Sequence of chain 46.E:
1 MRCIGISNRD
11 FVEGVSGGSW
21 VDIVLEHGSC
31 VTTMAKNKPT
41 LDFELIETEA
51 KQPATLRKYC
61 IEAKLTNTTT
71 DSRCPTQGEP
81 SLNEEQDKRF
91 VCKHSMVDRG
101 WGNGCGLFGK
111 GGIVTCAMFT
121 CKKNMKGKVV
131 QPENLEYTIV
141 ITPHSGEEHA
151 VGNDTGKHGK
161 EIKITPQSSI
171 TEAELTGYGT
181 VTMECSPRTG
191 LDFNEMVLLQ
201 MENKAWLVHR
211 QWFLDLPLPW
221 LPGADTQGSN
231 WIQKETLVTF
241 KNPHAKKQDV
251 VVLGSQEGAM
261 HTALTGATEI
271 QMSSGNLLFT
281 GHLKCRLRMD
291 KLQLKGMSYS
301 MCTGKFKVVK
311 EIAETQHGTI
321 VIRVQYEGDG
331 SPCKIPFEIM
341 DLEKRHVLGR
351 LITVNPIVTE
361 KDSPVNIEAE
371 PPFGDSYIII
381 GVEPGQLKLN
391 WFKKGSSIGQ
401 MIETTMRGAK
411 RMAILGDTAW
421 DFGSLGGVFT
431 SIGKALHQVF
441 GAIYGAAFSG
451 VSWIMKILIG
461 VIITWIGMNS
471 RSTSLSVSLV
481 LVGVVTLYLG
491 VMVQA

Binding-site contacts:
Ligand atom O4 contacts residue ASP66 of chain 46.G at 4.2 Å.
Ligand atom C4 contacts residue ASP66 of chain 46.G at 3.8 Å.
Ligand atom C6 contacts residue GLN65 of chain 46.G at 4.1 Å.
Ligand atom C6 contacts residue TYR60 of chain 46.G at 3.8 Å (hydrophobic).
Ligand atom C2 contacts residue GLN65 of chain 46.G at 3.4 Å.
Ligand atom C8 contacts residue ASN67 of chain 46.E at 3.6 Å.
Ligand atom O5 contacts residue TYR60 of chain 46.G at 3.5 Å.
Ligand atom O3 contacts residue ASP66 of chain 46.G at 3.8 Å.
Ligand atom O7 contacts residue ASN67 of chain 46.E at 4.1 Å.
Ligand atom C3 contacts residue ASP66 of chain 46.G at 4.3 Å.
Ligand atom C3 contacts residue ASN67 of chain 46.E at 3.8 Å.
Ligand atom N2 contacts residue GLN65 of chain 46.G at 4.4 Å.
Ligand atom C7 contacts residue ASN67 of chain 46.E at 3.6 Å.
Ligand atom C2 contacts residue ASN67 of chain 46.E at 2.5 Å.
Ligand atom C4 contacts residue ASN67 of chain 46.E at 4.2 Å.
Ligand atom O6 contacts residue GLN65 of chain 46.G at 4.2 Å.
Ligand atom C5 contacts residue ASN67 of chain 46.E at 3.6 Å.
Ligand atom N2 contacts residue ASN67 of chain 46.E at 3.1 Å (h-bond).
Ligand atom O7 contacts residue MET118 of chain 46.E at 3.9 Å.
Ligand atom C1 contacts residue GLN65 of chain 46.G at 3.7 Å.
Ligand atom C1 contacts residue ASN67 of chain 46.E at 1.4 Å.
Ligand atom O3 contacts residue GLN65 of chain 46.G at 3.2 Å.
Ligand atom C6 contacts residue ASP66 of chain 46.G at 4.2 Å.
Ligand atom C8 contacts residue GLN65 of chain 46.G at 3.5 Å.
Ligand atom O3 contacts residue ASN67 of chain 46.E at 4.4 Å.
Ligand atom O5 contacts residue GLN65 of chain 46.G at 3.9 Å.
Ligand atom C3 contacts residue GLN65 of chain 46.G at 4.1 Å.
Ligand atom C5 contacts residue TYR60 of chain 46.G at 4.2 Å (hydrophobic).
Ligand atom O6 contacts residue ASP66 of chain 46.G at 2.8 Å (salt-bridge).
Ligand atom O7 contacts residue ARG89 of chain 46.E at 4.0 Å.
Ligand atom O5 contacts residue ASN67 of chain 46.E at 2.4 Å (h-bond).

A small-molecule ligand and the protein it binds are described below.
Small molecule (SMILES): CC(=O)N[C@@H]1[C@@H](O)[C@H](O)[C@@H](CO)O[C@H]1O

Sequence of chain 46.G:
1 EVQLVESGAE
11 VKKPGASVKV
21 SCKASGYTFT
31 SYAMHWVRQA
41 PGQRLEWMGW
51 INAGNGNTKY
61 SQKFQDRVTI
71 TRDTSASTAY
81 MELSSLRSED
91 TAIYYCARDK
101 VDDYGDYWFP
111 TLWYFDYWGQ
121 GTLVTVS